Sequence of chain 1.C:
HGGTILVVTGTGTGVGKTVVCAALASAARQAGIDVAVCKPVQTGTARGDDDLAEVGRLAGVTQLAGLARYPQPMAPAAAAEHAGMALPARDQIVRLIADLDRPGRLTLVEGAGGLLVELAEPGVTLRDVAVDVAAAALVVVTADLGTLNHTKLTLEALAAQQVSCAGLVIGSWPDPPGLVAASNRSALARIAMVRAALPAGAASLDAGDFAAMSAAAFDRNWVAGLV

This small molecule binds to this protein.
Small molecule (SMILES): O=C(O)C[C@@H]1CCC[C@H]1C(=O)c1ccc(-c2nnn[nH]2)cc1

Binding-site contacts:
Ligand atom C06 contacts residue ARG52 of chain 1.D at 3.4 Å.
Ligand atom C05 contacts residue ARG52 of chain 1.D at 3.4 Å.
Ligand atom O01 contacts residue THR48 of chain 1.D at 3.4 Å (h-bond).
Ligand atom C03 contacts residue THR18 of chain 1.D at 3.5 Å.
Ligand atom N21 contacts residue GLY151 of chain 1.C at 3.3 Å.
Ligand atom N20 contacts residue LEU153 of chain 1.C at 3.2 Å (h-bond).
Ligand atom O10 contacts residue LYS22 of chain 1.D at 3.4 Å (salt-bridge).
Ligand atom O11 contacts residue GLY19 of chain 1.D at 3.2 Å (h-bond).
Ligand atom C15 contacts residue ALA117 of chain 1.D at 3.5 Å (hydrophobic).
Ligand atom O11 contacts residue GLY118 of chain 1.D at 3.3 Å (h-bond).
Ligand atom C09 contacts residue SO41 of chain 1.S at 3.2 Å.
Ligand atom C18 contacts residue GLY151 of chain 1.C at 3.5 Å.
Ligand atom O10 contacts residue ALA117 of chain 1.D at 3.6 Å.
Ligand atom O11 contacts residue LYS22 of chain 1.D at 2.9 Å (salt-bridge).
Ligand atom O01 contacts residue ALA117 of chain 1.D at 3.5 Å.
Ligand atom C15 contacts residue GLY118 of chain 1.D at 3.4 Å.
Ligand atom C09 contacts residue LYS22 of chain 1.D at 3.5 Å.
Ligand atom N19 contacts residue GLY151 of chain 1.C at 3.6 Å.
Ligand atom O10 contacts residue GLY118 of chain 1.D at 3.0 Å (h-bond).
Ligand atom N22 contacts residue GLY151 of chain 1.C at 3.0 Å (h-bond).
Ligand atom N21 contacts residue THR152 of chain 1.C at 3.4 Å (h-bond).
Ligand atom C14 contacts residue LEU150 of chain 1.C at 3.5 Å (hydrophobic).
Ligand atom C17 contacts residue ALA80 of chain 1.D at 3.7 Å (hydrophobic).
Ligand atom C09 contacts residue GLY118 of chain 1.D at 3.5 Å.
Ligand atom C05 contacts residue THR48 of chain 1.D at 3.6 Å.
Ligand atom C04 contacts residue THR48 of chain 1.D at 3.5 Å.
Ligand atom N21 contacts residue LEU153 of chain 1.C at 3.0 Å (h-bond).
Ligand atom C16 contacts residue VAL122 of chain 1.D at 3.6 Å (hydrophobic).
Ligand atom C08 contacts residue SO41 of chain 1.S at 3.3 Å.
Ligand atom C09 contacts residue THR18 of chain 1.D at 3.4 Å.
Ligand atom O11 contacts residue THR18 of chain 1.D at 2.8 Å (h-bond).
Ligand atom C13 contacts residue LEU150 of chain 1.C at 3.8 Å (hydrophobic).
Ligand atom N19 contacts residue VAL122 of chain 1.D at 3.6 Å.
Ligand atom C08 contacts residue THR18 of chain 1.D at 3.4 Å.
Ligand atom O10 contacts residue SO41 of chain 1.S at 3.8 Å.
Ligand atom N20 contacts residue GLY151 of chain 1.C at 3.4 Å.
Ligand atom N20 contacts residue ASN154 of chain 1.C at 2.9 Å (h-bond).
Ligand atom C16 contacts residue GLY118 of chain 1.D at 3.8 Å.
Ligand atom N20 contacts residue SO41 of chain 1.T at 3.8 Å.
Ligand atom O11 contacts residue SO41 of chain 1.S at 3.2 Å (h-bond).

Sequence of chain 1.D:
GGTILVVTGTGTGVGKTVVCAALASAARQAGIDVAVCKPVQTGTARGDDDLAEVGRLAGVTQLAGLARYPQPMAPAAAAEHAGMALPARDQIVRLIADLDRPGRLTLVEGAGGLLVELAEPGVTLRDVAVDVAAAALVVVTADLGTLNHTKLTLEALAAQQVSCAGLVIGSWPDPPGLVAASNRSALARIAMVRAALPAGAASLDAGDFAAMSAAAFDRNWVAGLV